Binding-site contacts:
Ligand atom C2 contacts residue ASN126 of chain 3.A at 2.5 Å.
Ligand atom C7 contacts residue ASN126 of chain 3.A at 3.5 Å.
Ligand atom O7 contacts residue ASN126 of chain 3.A at 3.6 Å.
Ligand atom C1 contacts residue ASN126 of chain 3.A at 1.4 Å.
Ligand atom O5 contacts residue ASN126 of chain 3.A at 2.4 Å (h-bond).
Ligand atom C4 contacts residue ASN126 of chain 3.A at 4.2 Å.
Ligand atom N2 contacts residue ASN126 of chain 3.A at 2.9 Å (h-bond).
Ligand atom C3 contacts residue ASN126 of chain 3.A at 3.8 Å.
Ligand atom C5 contacts residue ASN126 of chain 3.A at 3.6 Å.

A protein and the small-molecule ligand that binds it are described below.
Small molecule (SMILES): CC(=O)N[C@@H]1[C@@H](O)[C@H](O)[C@@H](CO)O[C@H]1O

Sequence of chain 3.A:
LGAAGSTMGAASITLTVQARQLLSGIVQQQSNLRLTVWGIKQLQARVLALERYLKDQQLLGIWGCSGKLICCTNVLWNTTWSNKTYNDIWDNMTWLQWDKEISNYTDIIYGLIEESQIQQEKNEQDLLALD